The small molecule below binds the protein below.
Small molecule (SMILES): Cc1cc(N)nc(CCCCCO[C@H]2CNC[C@H]2Cc2cc(C)cc(N)n2)c1

Binding-site contacts:
Ligand atom C22 contacts residue GLU296 of chain 1.B at 3.6 Å.
Ligand atom C27 contacts residue PHE288 of chain 1.B at 3.7 Å (hydrophobic).
Ligand atom C07 contacts residue LEU41 of chain 1.B at 3.9 Å (hydrophobic).
Ligand atom O09 contacts residue HEM1 of chain 1.H at 3.7 Å.
Ligand atom C22 contacts residue HEM1 of chain 1.H at 3.6 Å.
Ligand atom N21 contacts residue GLU296 of chain 1.B at 2.7 Å (salt-bridge).
Ligand atom N02 contacts residue ARG118 of chain 1.B at 3.1 Å (salt-bridge).
Ligand atom C27 contacts residue GLY290 of chain 1.B at 3.6 Å.
Ligand atom C03 contacts residue TYR410 of chain 1.B at 3.7 Å (hydrophobic).
Ligand atom C07 contacts residue MET40 of chain 1.B at 3.5 Å (hydrophobic).
Ligand atom N01 contacts residue HEM1 of chain 1.H at 2.6 Å (h-bond).
Ligand atom C10 contacts residue HEM1 of chain 1.H at 3.8 Å.
Ligand atom C24 contacts residue HEM1 of chain 1.H at 3.8 Å.
Ligand atom C06 contacts residue HEM1 of chain 1.H at 3.2 Å.
Ligand atom C25 contacts residue VAL271 of chain 1.B at 3.7 Å (hydrophobic).
Ligand atom C13 contacts residue VAL271 of chain 1.B at 3.4 Å (hydrophobic).
Ligand atom C02 contacts residue HEM1 of chain 1.H at 3.4 Å.
Ligand atom C27 contacts residue HEM1 of chain 1.H at 3.4 Å.
Ligand atom C08 contacts residue HEM1 of chain 1.H at 3.1 Å.
Ligand atom C23 contacts residue HEM1 of chain 1.H at 3.2 Å.
Ligand atom C12 contacts residue HEM1 of chain 1.H at 3.0 Å.
Ligand atom N02 contacts residue HEM1 of chain 1.H at 2.8 Å (h-bond).
Ligand atom C14 contacts residue GLU296 of chain 1.B at 3.4 Å.
Ligand atom N22 contacts residue TYR292 of chain 1.B at 3.9 Å.
Ligand atom C22 contacts residue TRP291 of chain 1.B at 3.7 Å (hydrophobic).
Ligand atom C07 contacts residue TRP10 of chain 1.A at 3.8 Å (hydrophobic).
Ligand atom N22 contacts residue TRP291 of chain 1.B at 2.8 Å (h-bond).
Ligand atom C26 contacts residue GLU296 of chain 1.B at 3.4 Å.
Ligand atom N22 contacts residue HEM1 of chain 1.H at 3.2 Å.
Ligand atom C11 contacts residue GLN182 of chain 1.B at 3.7 Å.
Ligand atom C03 contacts residue MET40 of chain 1.B at 3.8 Å (hydrophobic).
Ligand atom C10 contacts residue GLN182 of chain 1.B at 3.8 Å.
Ligand atom C04 contacts residue MET40 of chain 1.B at 3.7 Å (hydrophobic).
Ligand atom C13 contacts residue HEM1 of chain 1.H at 3.8 Å.
Ligand atom C03 contacts residue LEU41 of chain 1.B at 3.7 Å (hydrophobic).
Ligand atom N1' contacts residue H4B1 of chain 1.I at 3.5 Å (h-bond).
Ligand atom N01 contacts residue TRP382 of chain 1.B at 3.8 Å.
Ligand atom N22 contacts residue GLU296 of chain 1.B at 2.7 Å (salt-bridge).
Ligand atom C04 contacts residue TYR410 of chain 1.B at 3.9 Å (hydrophobic).
Ligand atom C27 contacts residue SER289 of chain 1.B at 3.9 Å.

Sequence of chain 1.B:
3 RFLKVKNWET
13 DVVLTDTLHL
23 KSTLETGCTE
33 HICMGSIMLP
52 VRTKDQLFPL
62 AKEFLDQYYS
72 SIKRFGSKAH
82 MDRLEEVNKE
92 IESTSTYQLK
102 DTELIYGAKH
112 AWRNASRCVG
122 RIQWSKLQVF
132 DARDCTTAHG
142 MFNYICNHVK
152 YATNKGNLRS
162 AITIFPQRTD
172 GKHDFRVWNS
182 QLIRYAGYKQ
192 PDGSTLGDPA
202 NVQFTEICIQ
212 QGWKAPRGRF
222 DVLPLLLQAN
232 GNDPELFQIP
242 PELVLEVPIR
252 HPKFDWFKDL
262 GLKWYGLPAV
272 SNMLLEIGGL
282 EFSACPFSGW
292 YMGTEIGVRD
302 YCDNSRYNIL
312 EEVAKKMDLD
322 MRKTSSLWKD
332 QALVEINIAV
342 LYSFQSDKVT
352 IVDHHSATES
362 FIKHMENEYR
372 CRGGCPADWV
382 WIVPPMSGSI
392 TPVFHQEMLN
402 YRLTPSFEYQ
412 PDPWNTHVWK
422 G

Sequence of chain 1.A:
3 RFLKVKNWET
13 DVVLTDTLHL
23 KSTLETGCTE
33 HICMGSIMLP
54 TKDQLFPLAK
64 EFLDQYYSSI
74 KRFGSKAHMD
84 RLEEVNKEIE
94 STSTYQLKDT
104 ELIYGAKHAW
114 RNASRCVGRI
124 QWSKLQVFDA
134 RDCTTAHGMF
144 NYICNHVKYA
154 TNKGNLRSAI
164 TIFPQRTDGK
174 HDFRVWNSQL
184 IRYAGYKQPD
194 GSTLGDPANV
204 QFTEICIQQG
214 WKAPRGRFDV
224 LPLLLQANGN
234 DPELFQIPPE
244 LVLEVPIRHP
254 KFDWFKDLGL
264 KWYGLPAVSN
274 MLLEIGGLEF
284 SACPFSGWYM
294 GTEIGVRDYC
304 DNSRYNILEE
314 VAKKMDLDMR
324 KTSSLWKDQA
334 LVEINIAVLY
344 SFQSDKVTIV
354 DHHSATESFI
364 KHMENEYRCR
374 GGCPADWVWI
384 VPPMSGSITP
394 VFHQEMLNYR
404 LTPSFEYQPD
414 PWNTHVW